Sequence of chain 2.A:
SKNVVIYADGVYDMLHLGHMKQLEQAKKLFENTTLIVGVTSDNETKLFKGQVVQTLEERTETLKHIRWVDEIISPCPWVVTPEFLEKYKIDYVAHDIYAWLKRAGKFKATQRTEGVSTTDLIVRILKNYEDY

Binding-site contacts:
Ligand atom N4 contacts residue TYR129 of chain 2.A at 3.6 Å.
Ligand atom C5 contacts residue TYR129 of chain 2.A at 3.3 Å (hydrophobic).
Ligand atom C6 contacts residue ASP128 of chain 2.A at 3.5 Å.
Ligand atom C3 contacts residue GLY153 of chain 2.A at 3.6 Å.
Ligand atom C3 contacts residue ALA152 of chain 2.A at 4.5 Å (hydrophobic).
Ligand atom O1 contacts residue LYS154 of chain 2.A at 2.9 Å (salt-bridge).
Ligand atom C3 contacts residue TYR129 of chain 2.A at 4.1 Å (hydrophobic).
Ligand atom C2 contacts residue GLY153 of chain 2.A at 3.9 Å.
Ligand atom C6 contacts residue LYS154 of chain 2.A at 3.8 Å.
Ligand atom O1 contacts residue GLY153 of chain 2.A at 4.5 Å.
Ligand atom C2 contacts residue ASP128 of chain 2.A at 4.3 Å.
Ligand atom C5 contacts residue ASP128 of chain 2.A at 4.4 Å.
Ligand atom C2 contacts residue ALA152 of chain 2.A at 3.8 Å (hydrophobic).
Ligand atom O1 contacts residue ASP128 of chain 2.A at 3.3 Å (salt-bridge).
Ligand atom C2 contacts residue LYS154 of chain 2.A at 3.5 Å.

A small-molecule ligand and the protein it binds are described below.
Small molecule (SMILES): C1COCCN1